A protein and the small-molecule ligand that binds it are described below.
Small molecule (SMILES): CC(=O)N[C@H]1[C@H]([C@H](O)[C@H](O)CO)O[C@@](OC[C@H]2O[C@@H](O)[C@H](O)[C@@H](O)[C@H]2O)(C(=O)O)C[C@@H]1O

Sequence of chain 1.A:
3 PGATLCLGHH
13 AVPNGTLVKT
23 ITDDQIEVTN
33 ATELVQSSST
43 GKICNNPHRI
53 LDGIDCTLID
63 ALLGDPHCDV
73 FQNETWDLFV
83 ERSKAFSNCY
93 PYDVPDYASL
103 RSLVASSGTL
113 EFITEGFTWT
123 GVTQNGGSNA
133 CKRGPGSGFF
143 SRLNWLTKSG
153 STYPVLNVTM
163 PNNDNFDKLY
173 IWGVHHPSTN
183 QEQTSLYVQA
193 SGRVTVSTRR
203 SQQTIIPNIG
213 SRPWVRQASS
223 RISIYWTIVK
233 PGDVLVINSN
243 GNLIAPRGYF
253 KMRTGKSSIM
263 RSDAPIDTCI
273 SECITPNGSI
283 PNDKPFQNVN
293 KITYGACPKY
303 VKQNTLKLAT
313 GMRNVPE

Binding-site contacts:
Ligand atom C6 contacts residue TRP147 of chain 1.A at 4.4 Å (hydrophobic).
Ligand atom O10 contacts residue LEU188 of chain 1.A at 3.1 Å.
Ligand atom O1A contacts residue SER130 of chain 1.A at 2.8 Å (h-bond).
Ligand atom C4 contacts residue GLY129 of chain 1.A at 3.4 Å.
Ligand atom C7 contacts residue TRP147 of chain 1.A at 3.8 Å (hydrophobic).
Ligand atom C10 contacts residue LEU188 of chain 1.A at 4.2 Å (hydrophobic).
Ligand atom C8 contacts residue TYR92 of chain 1.A at 4.0 Å (hydrophobic).
Ligand atom O10 contacts residue THR149 of chain 1.A at 4.4 Å.
Ligand atom O4 contacts residue GLY129 of chain 1.A at 3.9 Å.
Ligand atom O8 contacts residue SER130 of chain 1.A at 4.2 Å.
Ligand atom C9 contacts residue GLU184 of chain 1.A at 3.1 Å.
Ligand atom O1B contacts residue SER130 of chain 1.A at 3.4 Å.
Ligand atom C9 contacts residue LEU188 of chain 1.A at 3.8 Å (hydrophobic).
Ligand atom C9 contacts residue TRP147 of chain 1.A at 3.9 Å (hydrophobic).
Ligand atom C11 contacts residue GLY129 of chain 1.A at 3.9 Å.
Ligand atom O1A contacts residue ASN131 of chain 1.A at 3.8 Å.
Ligand atom O9 contacts residue GLU184 of chain 1.A at 2.5 Å (salt-bridge).
Ligand atom C11 contacts residue THR149 of chain 1.A at 3.9 Å.
Ligand atom C1 contacts residue SER130 of chain 1.A at 3.6 Å.
Ligand atom O9 contacts residue SER222 of chain 1.A at 3.5 Å (h-bond).
Ligand atom N5 contacts residue TRP147 of chain 1.A at 4.4 Å.
Ligand atom C6 contacts residue GLY129 of chain 1.A at 4.0 Å.
Ligand atom N5 contacts residue GLY129 of chain 1.A at 2.9 Å (h-bond).
Ligand atom C11 contacts residue GLY128 of chain 1.A at 3.6 Å.
Ligand atom C9 contacts residue TYR92 of chain 1.A at 3.5 Å (hydrophobic).
Ligand atom O8 contacts residue TRP147 of chain 1.A at 3.6 Å.
Ligand atom O8 contacts residue TYR92 of chain 1.A at 3.3 Å (h-bond).
Ligand atom C7 contacts residue LEU188 of chain 1.A at 4.4 Å (hydrophobic).
Ligand atom C10 contacts residue GLY129 of chain 1.A at 3.9 Å.
Ligand atom C9 contacts residue HIS177 of chain 1.A at 3.9 Å.
Ligand atom C8 contacts residue TRP147 of chain 1.A at 4.0 Å (hydrophobic).
Ligand atom C5 contacts residue GLY129 of chain 1.A at 3.6 Å.
Ligand atom C11 contacts residue TRP147 of chain 1.A at 4.0 Å (hydrophobic).
Ligand atom O9 contacts residue TYR92 of chain 1.A at 2.7 Å (h-bond).
Ligand atom C1 contacts residue ASN131 of chain 1.A at 3.6 Å.
Ligand atom C10 contacts residue TRP147 of chain 1.A at 4.4 Å (hydrophobic).
Ligand atom O7 contacts residue LEU188 of chain 1.A at 3.5 Å.
Ligand atom O9 contacts residue HIS177 of chain 1.A at 3.6 Å.
Ligand atom O1B contacts residue ASN131 of chain 1.A at 2.7 Å (h-bond).